Binding-site contacts:
Ligand atom C3 contacts residue THR286 of chain 13.A at 3.5 Å.
Ligand atom O2 contacts residue ASN231 of chain 10.A at 4.2 Å.
Ligand atom C3 contacts residue ASN231 of chain 10.A at 3.9 Å.
Ligand atom O2 contacts residue ASN284 of chain 13.A at 3.0 Å (h-bond).
Ligand atom O4 contacts residue TRP287 of chain 13.A at 4.1 Å.
Ligand atom C4 contacts residue VAL257 of chain 10.A at 4.4 Å (hydrophobic).
Ligand atom C10 contacts residue SER256 of chain 10.A at 4.2 Å.
Ligand atom O1A contacts residue ARG232 of chain 10.A at 3.5 Å.
Ligand atom O10 contacts residue ASN55 of chain 13.A at 3.4 Å (h-bond).
Ligand atom C1 contacts residue ASN231 of chain 10.A at 3.6 Å.
Ligand atom O2 contacts residue TRP287 of chain 13.A at 4.5 Å.
Ligand atom C1 contacts residue ASN284 of chain 13.A at 3.8 Å.
Ligand atom C11 contacts residue ASN55 of chain 13.A at 3.2 Å.
Ligand atom O1B contacts residue ASN284 of chain 13.A at 3.7 Å.
Ligand atom O1A contacts residue THR286 of chain 13.A at 4.2 Å.
Ligand atom O2 contacts residue THR286 of chain 13.A at 4.0 Å.
Ligand atom O4 contacts residue VAL257 of chain 10.A at 3.1 Å.
Ligand atom O1B contacts residue ARG232 of chain 10.A at 2.5 Å (salt-bridge).
Ligand atom C5 contacts residue ASN231 of chain 10.A at 4.5 Å.
Ligand atom C11 contacts residue GLY254 of chain 10.A at 3.6 Å.
Ligand atom O2 contacts residue ARG232 of chain 10.A at 4.5 Å.
Ligand atom O1A contacts residue ASN284 of chain 13.A at 4.5 Å.
Ligand atom C2 contacts residue ASN284 of chain 13.A at 3.9 Å.
Ligand atom O10 contacts residue SER256 of chain 10.A at 3.5 Å (h-bond).
Ligand atom C2 contacts residue ASN231 of chain 10.A at 4.0 Å.
Ligand atom C3 contacts residue TRP287 of chain 13.A at 4.1 Å (hydrophobic).
Ligand atom O4 contacts residue ASN231 of chain 10.A at 4.2 Å.
Ligand atom C2 contacts residue THR286 of chain 13.A at 4.2 Å.
Ligand atom O1B contacts residue ASN231 of chain 10.A at 4.3 Å.
Ligand atom C11 contacts residue ALA253 of chain 10.A at 3.6 Å (hydrophobic).
Ligand atom C4 contacts residue ASN231 of chain 10.A at 3.5 Å.
Ligand atom O10 contacts residue SER52 of chain 13.A at 4.4 Å.
Ligand atom O1A contacts residue ASN231 of chain 10.A at 2.7 Å (h-bond).
Ligand atom C1 contacts residue ARG232 of chain 10.A at 3.6 Å.
Ligand atom C11 contacts residue SER256 of chain 10.A at 4.3 Å.
Ligand atom C10 contacts residue ASN55 of chain 13.A at 3.8 Å.

Sequence of chain 10.A:
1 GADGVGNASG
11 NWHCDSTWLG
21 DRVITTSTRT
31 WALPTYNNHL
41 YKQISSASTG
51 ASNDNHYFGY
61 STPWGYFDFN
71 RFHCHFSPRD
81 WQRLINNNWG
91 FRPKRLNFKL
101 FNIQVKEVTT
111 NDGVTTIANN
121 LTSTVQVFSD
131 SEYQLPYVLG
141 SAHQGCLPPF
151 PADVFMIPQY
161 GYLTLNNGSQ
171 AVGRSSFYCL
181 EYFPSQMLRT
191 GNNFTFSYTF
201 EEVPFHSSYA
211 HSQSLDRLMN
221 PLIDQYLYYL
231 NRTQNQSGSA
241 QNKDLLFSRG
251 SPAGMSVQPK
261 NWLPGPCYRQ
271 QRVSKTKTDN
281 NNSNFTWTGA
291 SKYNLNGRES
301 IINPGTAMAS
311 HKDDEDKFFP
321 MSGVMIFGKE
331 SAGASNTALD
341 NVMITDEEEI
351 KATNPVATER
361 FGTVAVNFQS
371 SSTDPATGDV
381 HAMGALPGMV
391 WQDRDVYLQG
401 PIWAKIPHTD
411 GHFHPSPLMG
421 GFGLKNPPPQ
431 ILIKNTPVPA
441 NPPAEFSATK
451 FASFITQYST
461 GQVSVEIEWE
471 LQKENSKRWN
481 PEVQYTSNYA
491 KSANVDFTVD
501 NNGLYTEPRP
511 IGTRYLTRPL

Sequence of chain 13.A:
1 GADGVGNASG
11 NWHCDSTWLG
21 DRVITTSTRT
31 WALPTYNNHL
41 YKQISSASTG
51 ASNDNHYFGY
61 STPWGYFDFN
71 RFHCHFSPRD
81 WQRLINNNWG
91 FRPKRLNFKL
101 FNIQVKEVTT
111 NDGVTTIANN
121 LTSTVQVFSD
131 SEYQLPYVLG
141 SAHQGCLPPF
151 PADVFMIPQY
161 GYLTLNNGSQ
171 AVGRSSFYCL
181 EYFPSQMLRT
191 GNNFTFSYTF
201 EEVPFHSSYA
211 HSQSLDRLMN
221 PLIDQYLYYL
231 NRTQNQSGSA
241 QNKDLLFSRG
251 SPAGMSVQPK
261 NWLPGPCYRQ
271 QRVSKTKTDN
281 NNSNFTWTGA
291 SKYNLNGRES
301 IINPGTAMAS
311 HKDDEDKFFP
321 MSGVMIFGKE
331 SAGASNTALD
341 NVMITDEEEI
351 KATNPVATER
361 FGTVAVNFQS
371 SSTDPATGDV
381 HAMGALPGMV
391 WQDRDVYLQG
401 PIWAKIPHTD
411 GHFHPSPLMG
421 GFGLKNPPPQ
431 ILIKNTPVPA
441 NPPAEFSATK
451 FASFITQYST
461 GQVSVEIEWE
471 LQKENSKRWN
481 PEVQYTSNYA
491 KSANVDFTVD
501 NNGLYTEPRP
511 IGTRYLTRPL

A protein and the small-molecule ligand that binds it are described below.
Small molecule (SMILES): CC(=O)N[C@H]1[C@H]([C@H](O)[C@H](O)CO)O[C@@](O)(C(=O)O)C[C@@H]1O